A protein and the small-molecule ligand that binds it are described below.
Small molecule (SMILES): N[C@@H](Cc1c[nH]c2ccccc12)C(=O)O

Sequence of chain 1.R:
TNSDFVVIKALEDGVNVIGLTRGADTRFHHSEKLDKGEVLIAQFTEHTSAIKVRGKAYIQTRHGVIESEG

Binding-site contacts:
Ligand atom CZ3 contacts residue GLY21 of chain 1.Q at 3.6 Å.
Ligand atom N contacts residue THR28 of chain 1.R at 2.7 Å (h-bond).
Ligand atom NE1 contacts residue GLN45 of chain 1.Q at 2.8 Å (h-bond).
Ligand atom CB contacts residue THR28 of chain 1.R at 3.5 Å.
Ligand atom CA contacts residue THR23 of chain 1.R at 3.8 Å.
Ligand atom N contacts residue THR23 of chain 1.R at 2.9 Å (h-bond).
Ligand atom O contacts residue ARG24 of chain 1.R at 3.5 Å.
Ligand atom O contacts residue SER51 of chain 1.R at 3.0 Å (h-bond).
Ligand atom CE2 contacts residue GLN45 of chain 1.Q at 3.9 Å.
Ligand atom CZ2 contacts residue THR50 of chain 1.Q at 3.9 Å.
Ligand atom OXT contacts residue THR50 of chain 1.Q at 3.0 Å (h-bond).
Ligand atom O contacts residue THR47 of chain 1.Q at 3.5 Å.
Ligand atom CZ2 contacts residue ILE53 of chain 1.Q at 3.9 Å (hydrophobic).
Ligand atom CB contacts residue THR23 of chain 1.R at 3.8 Å.
Ligand atom CB contacts residue SER51 of chain 1.R at 3.3 Å.
Ligand atom CH2 contacts residue GLY21 of chain 1.Q at 3.6 Å.
Ligand atom C contacts residue SER51 of chain 1.R at 3.6 Å.
Ligand atom CH2 contacts residue ILE20 of chain 1.Q at 4.0 Å (hydrophobic).
Ligand atom CE3 contacts residue HIS32 of chain 1.Q at 3.9 Å.
Ligand atom CA contacts residue THR28 of chain 1.R at 3.2 Å.
Ligand atom N contacts residue GLY25 of chain 1.R at 2.8 Å (h-bond).
Ligand atom OXT contacts residue GLY25 of chain 1.R at 4.0 Å.
Ligand atom CA contacts residue GLY25 of chain 1.R at 3.5 Å.
Ligand atom CD1 contacts residue THR47 of chain 1.Q at 3.9 Å.
Ligand atom CA contacts residue SER51 of chain 1.R at 3.9 Å.
Ligand atom CD1 contacts residue SER51 of chain 1.R at 3.6 Å.
Ligand atom CZ3 contacts residue HIS32 of chain 1.Q at 4.0 Å.
Ligand atom NE1 contacts residue ALA44 of chain 1.Q at 3.7 Å.
Ligand atom N contacts residue ASP27 of chain 1.R at 3.0 Å (salt-bridge).
Ligand atom OXT contacts residue HIS49 of chain 1.Q at 3.8 Å.
Ligand atom CD2 contacts residue THR50 of chain 1.Q at 4.1 Å.
Ligand atom CZ2 contacts residue ALA44 of chain 1.Q at 3.9 Å (hydrophobic).
Ligand atom CG contacts residue SER51 of chain 1.R at 3.9 Å.
Ligand atom C contacts residue GLY25 of chain 1.R at 3.5 Å.
Ligand atom O contacts residue GLY25 of chain 1.R at 2.9 Å (h-bond).
Ligand atom C contacts residue THR47 of chain 1.Q at 3.5 Å.
Ligand atom CE2 contacts residue ALA44 of chain 1.Q at 3.9 Å (hydrophobic).
Ligand atom OXT contacts residue THR47 of chain 1.Q at 2.6 Å (h-bond).
Ligand atom CE3 contacts residue HIS31 of chain 1.Q at 4.0 Å.
Ligand atom CD1 contacts residue GLN45 of chain 1.Q at 3.5 Å.

Sequence of chain 1.Q:
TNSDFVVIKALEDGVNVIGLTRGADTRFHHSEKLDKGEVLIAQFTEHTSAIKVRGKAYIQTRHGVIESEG